A protein and the small-molecule ligand that binds it are described below.
Small molecule (SMILES): CC(=O)N[C@@H]1[C@@H](O)[C@H](O)[C@@H](CO)O[C@H]1O

Binding-site contacts:
Ligand atom O6 contacts residue ASN28 of chain 1.A at 4.4 Å.
Ligand atom C7 contacts residue GLY24 of chain 1.A at 4.0 Å.
Ligand atom C8 contacts residue PHE23 of chain 1.A at 4.0 Å (hydrophobic).
Ligand atom C5 contacts residue ASN28 of chain 1.A at 3.6 Å.
Ligand atom C2 contacts residue ASN28 of chain 1.A at 2.5 Å.
Ligand atom O7 contacts residue GLY24 of chain 1.A at 3.5 Å.
Ligand atom C3 contacts residue SER56 of chain 1.A at 3.7 Å.
Ligand atom N2 contacts residue SER56 of chain 1.A at 3.2 Å (h-bond).
Ligand atom O7 contacts residue SER56 of chain 1.A at 4.5 Å.
Ligand atom O7 contacts residue ASN28 of chain 1.A at 3.9 Å.
Ligand atom O5 contacts residue ASN28 of chain 1.A at 2.3 Å (h-bond).
Ligand atom C4 contacts residue ASN28 of chain 1.A at 4.1 Å.
Ligand atom N2 contacts residue ASN28 of chain 1.A at 3.0 Å (h-bond).
Ligand atom O7 contacts residue PHE23 of chain 1.A at 4.1 Å.
Ligand atom C8 contacts residue LEU53 of chain 1.A at 3.6 Å (hydrophobic).
Ligand atom O3 contacts residue SER56 of chain 1.A at 3.5 Å (h-bond).
Ligand atom C7 contacts residue PHE23 of chain 1.A at 4.4 Å (hydrophobic).
Ligand atom C8 contacts residue PHE27 of chain 1.A at 3.7 Å (hydrophobic).
Ligand atom C7 contacts residue SER56 of chain 1.A at 3.6 Å.
Ligand atom C7 contacts residue ASN28 of chain 1.A at 3.6 Å.
Ligand atom C8 contacts residue SER56 of chain 1.A at 3.6 Å.
Ligand atom C8 contacts residue GLY24 of chain 1.A at 4.2 Å.
Ligand atom C1 contacts residue ASN28 of chain 1.A at 1.4 Å.
Ligand atom C2 contacts residue SER56 of chain 1.A at 4.1 Å.
Ligand atom C3 contacts residue ASN28 of chain 1.A at 3.8 Å.

Sequence of chain 1.A:
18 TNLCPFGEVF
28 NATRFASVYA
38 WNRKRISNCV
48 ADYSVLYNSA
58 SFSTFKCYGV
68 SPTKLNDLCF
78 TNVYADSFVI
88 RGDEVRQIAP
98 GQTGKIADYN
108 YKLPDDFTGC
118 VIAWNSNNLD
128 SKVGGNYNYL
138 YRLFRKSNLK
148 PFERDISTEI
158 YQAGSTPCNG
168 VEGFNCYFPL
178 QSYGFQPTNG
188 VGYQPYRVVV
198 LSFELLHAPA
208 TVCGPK